The small molecule below binds the protein below.
Small molecule (SMILES): C[C@@H]1CC[C@@]2(OC1)O[C@H]1[C@@H](O)[C@H]3[C@@H]4CC[C@H]5C[C@@H](O[C@@H]6O[C@H](CO)[C@H](O[C@@H]7O[C@H](CO)[C@@H](O)[C@H](O[C@@H]8OC[C@@H](O)[C@H](O)[C@H]8O)[C@H]7O[C@@H]7O[C@H](CO)[C@H](O)[C@H](O[C@@H]8O[C@H](CO)[C@@H](O)[C@H](O)[C@H]8O)[C@H]7O)[C@H](O)[C@H]6O)[C@H](O)C[C@]5(C)[C@H]4CC[C@]3(C)[C@H]1[C@@H]2C

Binding-site contacts:
Ligand atom C18 contacts residue PCW1 of chain 1.CA at 3.3 Å.
Ligand atom C85 contacts residue VAL521 of chain 1.C at 3.9 Å (hydrophobic).
Ligand atom C14 contacts residue PCW1 of chain 1.Y at 3.7 Å.
Ligand atom C05 contacts residue PCW1 of chain 1.Y at 4.1 Å.
Ligand atom C03 contacts residue PCW1 of chain 1.CA at 3.6 Å.
Ligand atom C17 contacts residue PCW1 of chain 1.CA at 4.0 Å.
Ligand atom C81 contacts residue PCW1 of chain 1.CA at 3.7 Å.
Ligand atom C08 contacts residue PCW1 of chain 1.CA at 4.0 Å.
Ligand atom C24 contacts residue PCW1 of chain 1.CA at 3.7 Å.
Ligand atom C13 contacts residue PCW1 of chain 1.Y at 3.8 Å.
Ligand atom O33 contacts residue TYR514 of chain 1.C at 2.8 Å (h-bond).
Ligand atom C18 contacts residue TYR514 of chain 1.C at 4.2 Å (hydrophobic).
Ligand atom C04 contacts residue PCW1 of chain 1.CA at 3.6 Å.
Ligand atom O84 contacts residue VAL521 of chain 1.C at 3.8 Å.
Ligand atom C85 contacts residue PHE522 of chain 1.C at 3.7 Å (hydrophobic).
Ligand atom C26 contacts residue TYR514 of chain 1.C at 3.8 Å (hydrophobic).
Ligand atom C01 contacts residue VAL521 of chain 1.C at 4.0 Å (hydrophobic).
Ligand atom C22 contacts residue TYR514 of chain 1.C at 4.0 Å (hydrophobic).
Ligand atom C10 contacts residue PCW1 of chain 1.CA at 3.7 Å.
Ligand atom C19 contacts residue TYR514 of chain 1.C at 4.0 Å (hydrophobic).
Ligand atom C17 contacts residue TYR514 of chain 1.C at 4.1 Å (hydrophobic).
Ligand atom O09 contacts residue PCW1 of chain 1.CA at 4.3 Å.
Ligand atom C02 contacts residue LEU1006 of chain 1.C at 4.3 Å (hydrophobic).
Ligand atom C02 contacts residue PCW1 of chain 1.Y at 3.7 Å.
Ligand atom C15 contacts residue TYR514 of chain 1.C at 4.2 Å (hydrophobic).
Ligand atom O82 contacts residue TRP517 of chain 1.C at 3.9 Å.
Ligand atom C04 contacts residue PCW1 of chain 1.Y at 4.2 Å.
Ligand atom C80 contacts residue PCW1 of chain 1.CA at 3.6 Å.
Ligand atom O31 contacts residue TYR514 of chain 1.C at 4.1 Å.
Ligand atom C19 contacts residue PCW1 of chain 1.CA at 4.0 Å.
Ligand atom O82 contacts residue PCW1 of chain 1.CA at 3.4 Å.
Ligand atom C32 contacts residue TYR514 of chain 1.C at 3.6 Å (hydrophobic).
Ligand atom C06 contacts residue PCW1 of chain 1.Y at 3.8 Å.
Ligand atom O79 contacts residue PCW1 of chain 1.Y at 4.2 Å.
Ligand atom C20 contacts residue TYR514 of chain 1.C at 4.1 Å (hydrophobic).
Ligand atom C21 contacts residue TYR514 of chain 1.C at 3.6 Å (hydrophobic).
Ligand atom C85 contacts residue PCW1 of chain 1.Y at 3.8 Å.
Ligand atom C23 contacts residue TYR514 of chain 1.C at 4.2 Å (hydrophobic).
Ligand atom C01 contacts residue LEU1006 of chain 1.C at 3.7 Å (hydrophobic).
Ligand atom C83 contacts residue MET518 of chain 1.C at 3.6 Å (hydrophobic).

Sequence of chain 1.C:
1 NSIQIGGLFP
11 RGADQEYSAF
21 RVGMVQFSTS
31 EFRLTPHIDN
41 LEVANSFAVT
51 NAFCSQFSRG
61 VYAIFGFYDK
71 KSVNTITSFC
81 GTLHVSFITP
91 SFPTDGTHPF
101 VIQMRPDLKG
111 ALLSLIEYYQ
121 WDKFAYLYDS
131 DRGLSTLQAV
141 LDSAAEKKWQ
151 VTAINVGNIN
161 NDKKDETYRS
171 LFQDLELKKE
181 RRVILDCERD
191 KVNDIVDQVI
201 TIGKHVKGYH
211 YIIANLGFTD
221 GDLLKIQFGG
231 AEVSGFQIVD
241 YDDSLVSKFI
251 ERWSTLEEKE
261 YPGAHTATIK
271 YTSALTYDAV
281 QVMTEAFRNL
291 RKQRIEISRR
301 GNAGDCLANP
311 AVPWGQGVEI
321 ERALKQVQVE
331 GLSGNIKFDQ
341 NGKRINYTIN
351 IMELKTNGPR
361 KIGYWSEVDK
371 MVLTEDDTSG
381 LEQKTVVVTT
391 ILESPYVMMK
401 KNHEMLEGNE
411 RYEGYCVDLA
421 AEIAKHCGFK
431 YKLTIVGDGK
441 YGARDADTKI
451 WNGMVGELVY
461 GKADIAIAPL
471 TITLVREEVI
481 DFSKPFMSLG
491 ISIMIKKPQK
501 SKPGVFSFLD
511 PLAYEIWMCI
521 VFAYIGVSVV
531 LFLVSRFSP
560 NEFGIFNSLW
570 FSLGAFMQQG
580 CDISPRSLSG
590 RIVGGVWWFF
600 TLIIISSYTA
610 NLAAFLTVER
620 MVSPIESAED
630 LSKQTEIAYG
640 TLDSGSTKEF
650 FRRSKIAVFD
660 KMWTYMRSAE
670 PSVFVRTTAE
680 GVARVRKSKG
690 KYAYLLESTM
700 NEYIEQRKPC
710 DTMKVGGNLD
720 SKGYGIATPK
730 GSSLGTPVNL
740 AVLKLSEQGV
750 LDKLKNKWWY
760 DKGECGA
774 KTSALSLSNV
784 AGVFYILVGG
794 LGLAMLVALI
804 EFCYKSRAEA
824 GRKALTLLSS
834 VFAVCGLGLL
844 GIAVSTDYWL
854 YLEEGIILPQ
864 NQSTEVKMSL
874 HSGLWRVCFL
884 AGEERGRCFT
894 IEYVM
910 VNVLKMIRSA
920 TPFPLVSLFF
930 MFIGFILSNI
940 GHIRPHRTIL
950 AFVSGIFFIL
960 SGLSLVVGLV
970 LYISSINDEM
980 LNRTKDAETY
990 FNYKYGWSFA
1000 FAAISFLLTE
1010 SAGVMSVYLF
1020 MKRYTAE